Sequence of chain 1.A:
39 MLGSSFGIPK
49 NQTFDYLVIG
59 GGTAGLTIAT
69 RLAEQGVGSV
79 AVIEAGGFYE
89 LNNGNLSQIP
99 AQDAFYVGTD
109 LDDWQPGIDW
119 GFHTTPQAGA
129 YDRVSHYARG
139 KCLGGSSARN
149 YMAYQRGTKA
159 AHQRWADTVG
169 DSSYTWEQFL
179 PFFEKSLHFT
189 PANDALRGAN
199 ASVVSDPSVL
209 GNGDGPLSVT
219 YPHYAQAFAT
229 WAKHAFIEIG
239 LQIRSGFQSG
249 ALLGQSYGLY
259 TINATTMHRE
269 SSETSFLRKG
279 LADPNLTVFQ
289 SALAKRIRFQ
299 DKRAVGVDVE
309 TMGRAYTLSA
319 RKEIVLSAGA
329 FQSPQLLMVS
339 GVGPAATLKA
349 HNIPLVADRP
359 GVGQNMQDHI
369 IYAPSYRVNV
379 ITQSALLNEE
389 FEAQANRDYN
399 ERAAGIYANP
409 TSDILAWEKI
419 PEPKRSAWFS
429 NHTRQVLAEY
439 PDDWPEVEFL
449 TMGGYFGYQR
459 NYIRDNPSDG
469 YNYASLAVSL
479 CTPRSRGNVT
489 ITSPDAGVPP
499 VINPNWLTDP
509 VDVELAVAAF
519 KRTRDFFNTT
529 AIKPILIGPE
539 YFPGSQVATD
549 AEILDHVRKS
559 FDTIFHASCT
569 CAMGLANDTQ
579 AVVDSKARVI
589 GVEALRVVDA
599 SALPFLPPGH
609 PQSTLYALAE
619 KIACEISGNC

The small molecule below binds the protein below.
Small molecule (SMILES): CC(=O)N[C@@H]1[C@@H](O)[C@H](O)[C@@H](CO)O[C@H]1O

Binding-site contacts:
Ligand atom C6 contacts residue ARG296 of chain 1.A at 3.5 Å.
Ligand atom O6 contacts residue ARG296 of chain 1.A at 3.8 Å.
Ligand atom C3 contacts residue ASN49 of chain 1.A at 3.8 Å.
Ligand atom O5 contacts residue THR315 of chain 1.A at 3.9 Å.
Ligand atom C5 contacts residue THR315 of chain 1.A at 3.9 Å.
Ligand atom C5 contacts residue ASN49 of chain 1.A at 3.6 Å.
Ligand atom O7 contacts residue ASN49 of chain 1.A at 3.6 Å.
Ligand atom C4 contacts residue ASN49 of chain 1.A at 4.2 Å.
Ligand atom C2 contacts residue ASN49 of chain 1.A at 2.4 Å.
Ligand atom C1 contacts residue ASN49 of chain 1.A at 1.4 Å.
Ligand atom N2 contacts residue ASN49 of chain 1.A at 2.9 Å (h-bond).
Ligand atom O5 contacts residue ASN49 of chain 1.A at 2.3 Å (h-bond).
Ligand atom C7 contacts residue ASN49 of chain 1.A at 3.4 Å.
Ligand atom O6 contacts residue THR315 of chain 1.A at 4.4 Å.
Ligand atom C6 contacts residue THR315 of chain 1.A at 4.1 Å.